Binding-site contacts:
Ligand atom O7 contacts residue GLY136 of chain 1.A at 3.3 Å.
Ligand atom O3 contacts residue SER675 of chain 1.A at 3.2 Å (h-bond).
Ligand atom C11 contacts residue HIS342 of chain 1.A at 3.7 Å.
Ligand atom C6 contacts residue ASN485 of chain 1.A at 3.3 Å.
Ligand atom C13 contacts residue HIS342 of chain 1.A at 3.7 Å.
Ligand atom C10 contacts residue ASN285 of chain 1.A at 3.5 Å.
Ligand atom C14 contacts residue HIS342 of chain 1.A at 3.8 Å.
Ligand atom O6 contacts residue ASN485 of chain 1.A at 2.8 Å (h-bond).
Ligand atom C6 contacts residue HIS378 of chain 1.A at 3.5 Å.
Ligand atom C1 contacts residue HIS378 of chain 1.A at 3.7 Å.
Ligand atom O4 contacts residue ASN485 of chain 1.A at 3.6 Å.
Ligand atom O2 contacts residue ASN285 of chain 1.A at 3.2 Å (h-bond).
Ligand atom C14 contacts residue ASN283 of chain 1.A at 3.5 Å.
Ligand atom N2 contacts residue ASN285 of chain 1.A at 3.4 Å (h-bond).
Ligand atom C3 contacts residue GLU673 of chain 1.A at 3.4 Å.
Ligand atom S1 contacts residue ASN285 of chain 1.A at 3.8 Å.
Ligand atom C9 contacts residue ASN285 of chain 1.A at 3.6 Å.
Ligand atom O5 contacts residue HIS378 of chain 1.A at 3.6 Å.
Ligand atom O4 contacts residue GLY676 of chain 1.A at 2.9 Å (h-bond).
Ligand atom O2 contacts residue GLU673 of chain 1.A at 3.3 Å (salt-bridge).
Ligand atom C2 contacts residue HIS378 of chain 1.A at 3.4 Å.
Ligand atom C13 contacts residue PHE286 of chain 1.A at 3.3 Å (hydrophobic).
Ligand atom O3 contacts residue GLU673 of chain 1.A at 2.7 Å (salt-bridge).
Ligand atom N1 contacts residue LEU137 of chain 1.A at 3.7 Å.
Ligand atom O4 contacts residue SER675 of chain 1.A at 3.6 Å.
Ligand atom O3 contacts residue GLY676 of chain 1.A at 3.2 Å (h-bond).
Ligand atom O2 contacts residue TYR574 of chain 1.A at 3.0 Å (h-bond).
Ligand atom O7 contacts residue LEU137 of chain 1.A at 3.4 Å (h-bond).
Ligand atom O6 contacts residue HIS378 of chain 1.A at 2.7 Å (h-bond).
Ligand atom N1 contacts residue ASP284 of chain 1.A at 3.7 Å.
Ligand atom O3 contacts residue ALA674 of chain 1.A at 3.3 Å (h-bond).
Ligand atom O8 contacts residue THR379 of chain 1.A at 3.6 Å.
Ligand atom S1 contacts residue HIS378 of chain 1.A at 3.4 Å (h-bond).
Ligand atom C8 contacts residue ASN285 of chain 1.A at 3.4 Å.
Ligand atom C12 contacts residue ALA384 of chain 1.A at 3.6 Å (hydrophobic).
Ligand atom N1 contacts residue ASN285 of chain 1.A at 3.4 Å (h-bond).
Ligand atom C15 contacts residue ASN285 of chain 1.A at 3.7 Å.
Ligand atom C12 contacts residue HIS342 of chain 1.A at 3.5 Å.
Ligand atom C12 contacts residue PHE286 of chain 1.A at 3.6 Å (hydrophobic).
Ligand atom C7 contacts residue LEU137 of chain 1.A at 3.7 Å (hydrophobic).

Sequence of chain 1.A:
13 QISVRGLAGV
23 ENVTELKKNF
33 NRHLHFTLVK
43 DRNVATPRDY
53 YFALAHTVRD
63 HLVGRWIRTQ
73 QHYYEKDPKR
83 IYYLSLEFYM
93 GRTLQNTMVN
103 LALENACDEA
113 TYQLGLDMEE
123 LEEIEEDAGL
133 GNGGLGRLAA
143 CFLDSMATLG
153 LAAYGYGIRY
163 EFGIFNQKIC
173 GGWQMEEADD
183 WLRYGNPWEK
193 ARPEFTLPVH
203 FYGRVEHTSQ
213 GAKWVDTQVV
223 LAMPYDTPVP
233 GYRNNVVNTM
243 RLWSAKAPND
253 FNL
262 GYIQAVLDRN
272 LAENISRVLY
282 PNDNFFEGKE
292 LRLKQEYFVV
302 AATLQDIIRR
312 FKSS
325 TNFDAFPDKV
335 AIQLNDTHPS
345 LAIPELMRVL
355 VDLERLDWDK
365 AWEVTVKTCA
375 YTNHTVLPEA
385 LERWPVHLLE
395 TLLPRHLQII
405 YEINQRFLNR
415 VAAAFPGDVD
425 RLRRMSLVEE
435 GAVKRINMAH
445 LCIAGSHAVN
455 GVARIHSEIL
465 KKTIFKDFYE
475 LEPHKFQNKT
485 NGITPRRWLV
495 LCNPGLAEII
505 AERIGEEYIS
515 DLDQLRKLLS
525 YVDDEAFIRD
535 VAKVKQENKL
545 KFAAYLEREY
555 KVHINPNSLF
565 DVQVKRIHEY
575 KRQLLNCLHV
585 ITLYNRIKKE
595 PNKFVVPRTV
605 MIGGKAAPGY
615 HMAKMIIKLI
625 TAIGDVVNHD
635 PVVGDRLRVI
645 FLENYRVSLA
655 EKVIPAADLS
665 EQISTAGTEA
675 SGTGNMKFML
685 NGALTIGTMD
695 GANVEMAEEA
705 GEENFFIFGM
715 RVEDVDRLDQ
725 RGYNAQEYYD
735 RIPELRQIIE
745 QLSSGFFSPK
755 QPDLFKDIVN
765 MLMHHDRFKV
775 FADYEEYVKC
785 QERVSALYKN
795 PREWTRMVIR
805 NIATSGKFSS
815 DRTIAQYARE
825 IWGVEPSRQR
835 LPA

A small-molecule ligand and the protein it binds are described below.
Small molecule (SMILES): O=C(/N=C1/NC(=O)[C@]2(O[C@H](CO)[C@@H](O)[C@H](O)[C@H]2O)S1)c1ccccc1